Binding-site contacts:
Ligand atom C1 contacts residue GLU613 of chain 1.C at 3.9 Å.
Ligand atom C5 contacts residue ASN610 of chain 1.C at 3.7 Å.
Ligand atom C7 contacts residue GLU613 of chain 1.C at 3.5 Å.
Ligand atom N2 contacts residue GLU613 of chain 1.C at 3.7 Å.
Ligand atom C8 contacts residue GLU613 of chain 1.C at 3.4 Å.
Ligand atom C7 contacts residue ASN610 of chain 1.C at 3.2 Å.
Ligand atom O6 contacts residue ARG640 of chain 1.C at 2.6 Å (salt-bridge).
Ligand atom C6 contacts residue ARG640 of chain 1.C at 3.4 Å.
Ligand atom O7 contacts residue GLU613 of chain 1.C at 4.1 Å.
Ligand atom C4 contacts residue ASN610 of chain 1.C at 4.2 Å.
Ligand atom N2 contacts residue ASN610 of chain 1.C at 2.9 Å (h-bond).
Ligand atom C1 contacts residue ASN610 of chain 1.C at 1.4 Å.
Ligand atom O5 contacts residue ASN610 of chain 1.C at 2.4 Å (h-bond).
Ligand atom O7 contacts residue ASN610 of chain 1.C at 3.2 Å (h-bond).
Ligand atom C8 contacts residue ASN610 of chain 1.C at 4.4 Å.
Ligand atom C3 contacts residue ASN610 of chain 1.C at 3.8 Å.
Ligand atom C2 contacts residue ASN610 of chain 1.C at 2.5 Å.

Sequence of chain 1.C:
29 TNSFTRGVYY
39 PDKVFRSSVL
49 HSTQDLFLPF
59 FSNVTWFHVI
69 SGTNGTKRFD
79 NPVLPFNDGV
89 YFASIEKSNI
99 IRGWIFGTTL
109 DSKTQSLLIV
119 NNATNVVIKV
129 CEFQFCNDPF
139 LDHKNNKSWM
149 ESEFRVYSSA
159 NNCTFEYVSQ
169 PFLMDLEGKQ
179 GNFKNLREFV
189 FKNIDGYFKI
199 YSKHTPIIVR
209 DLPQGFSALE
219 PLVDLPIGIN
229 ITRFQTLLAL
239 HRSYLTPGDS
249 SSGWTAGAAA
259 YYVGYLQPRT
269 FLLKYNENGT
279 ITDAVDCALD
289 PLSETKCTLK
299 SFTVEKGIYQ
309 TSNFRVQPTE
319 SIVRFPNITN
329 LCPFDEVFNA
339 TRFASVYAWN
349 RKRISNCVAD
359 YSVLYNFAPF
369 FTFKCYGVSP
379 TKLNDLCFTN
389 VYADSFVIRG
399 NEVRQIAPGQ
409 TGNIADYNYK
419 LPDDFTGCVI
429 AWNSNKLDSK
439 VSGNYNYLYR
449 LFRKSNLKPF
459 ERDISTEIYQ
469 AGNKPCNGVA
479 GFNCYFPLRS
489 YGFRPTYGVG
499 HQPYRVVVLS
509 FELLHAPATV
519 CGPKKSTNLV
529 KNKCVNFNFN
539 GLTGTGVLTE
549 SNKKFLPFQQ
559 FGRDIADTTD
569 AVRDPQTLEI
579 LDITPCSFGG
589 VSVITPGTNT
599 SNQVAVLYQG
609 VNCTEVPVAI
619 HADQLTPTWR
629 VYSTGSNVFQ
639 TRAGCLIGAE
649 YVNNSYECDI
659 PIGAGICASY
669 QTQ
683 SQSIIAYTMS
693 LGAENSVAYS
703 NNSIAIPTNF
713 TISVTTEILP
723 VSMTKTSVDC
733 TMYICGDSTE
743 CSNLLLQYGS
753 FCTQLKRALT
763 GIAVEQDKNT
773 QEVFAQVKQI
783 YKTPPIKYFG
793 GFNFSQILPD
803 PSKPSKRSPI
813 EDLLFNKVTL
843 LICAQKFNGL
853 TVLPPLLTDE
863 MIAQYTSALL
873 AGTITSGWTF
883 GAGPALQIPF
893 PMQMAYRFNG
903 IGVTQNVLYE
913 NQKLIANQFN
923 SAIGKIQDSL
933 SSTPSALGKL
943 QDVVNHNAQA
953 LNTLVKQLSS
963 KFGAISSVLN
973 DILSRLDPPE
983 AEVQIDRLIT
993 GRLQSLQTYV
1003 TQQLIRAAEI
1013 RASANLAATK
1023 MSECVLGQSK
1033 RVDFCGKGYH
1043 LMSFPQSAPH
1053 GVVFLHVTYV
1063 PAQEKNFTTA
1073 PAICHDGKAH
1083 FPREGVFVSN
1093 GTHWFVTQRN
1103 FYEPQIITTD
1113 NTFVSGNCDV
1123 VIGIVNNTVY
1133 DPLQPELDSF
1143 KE

A protein and the small-molecule ligand that binds it are described below.
Small molecule (SMILES): CC(=O)N[C@@H]1[C@@H](O)[C@H](O)[C@@H](CO)O[C@H]1O